Sequence of chain 1.D:
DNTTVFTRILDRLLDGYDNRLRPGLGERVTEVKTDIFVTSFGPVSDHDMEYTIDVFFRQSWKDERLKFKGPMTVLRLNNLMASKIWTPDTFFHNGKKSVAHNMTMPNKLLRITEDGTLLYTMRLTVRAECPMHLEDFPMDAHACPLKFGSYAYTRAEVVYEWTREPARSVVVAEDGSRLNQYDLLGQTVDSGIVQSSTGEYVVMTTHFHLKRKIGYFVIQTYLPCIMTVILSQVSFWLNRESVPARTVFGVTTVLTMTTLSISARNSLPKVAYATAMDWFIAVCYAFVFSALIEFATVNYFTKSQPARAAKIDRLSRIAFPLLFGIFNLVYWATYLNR

Sequence of chain 1.C:
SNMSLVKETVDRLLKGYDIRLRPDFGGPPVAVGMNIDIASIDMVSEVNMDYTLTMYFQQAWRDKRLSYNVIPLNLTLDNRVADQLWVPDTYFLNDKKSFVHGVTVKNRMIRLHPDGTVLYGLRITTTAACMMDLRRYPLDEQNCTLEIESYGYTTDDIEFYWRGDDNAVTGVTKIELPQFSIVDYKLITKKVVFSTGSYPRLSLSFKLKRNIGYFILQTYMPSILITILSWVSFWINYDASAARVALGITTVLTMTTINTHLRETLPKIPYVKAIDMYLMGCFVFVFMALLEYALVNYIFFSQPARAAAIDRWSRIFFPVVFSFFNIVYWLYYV

This small molecule binds to this protein.
Small molecule (SMILES): NCCCC(=O)O

Binding-site contacts:
Ligand atom CD contacts residue TYR157 of chain 1.C at 3.4 Å (hydrophobic).
Ligand atom CG contacts residue LEU118 of chain 1.D at 4.0 Å (hydrophobic).
Ligand atom C contacts residue THR202 of chain 1.C at 3.1 Å.
Ligand atom N contacts residue PHE65 of chain 1.D at 3.9 Å.
Ligand atom O contacts residue PHE200 of chain 1.C at 3.5 Å.
Ligand atom N contacts residue TYR205 of chain 1.C at 4.5 Å.
Ligand atom CG contacts residue TYR205 of chain 1.C at 3.4 Å (hydrophobic).
Ligand atom OXT contacts residue THR130 of chain 1.D at 3.2 Å.
Ligand atom CB contacts residue PHE65 of chain 1.D at 3.8 Å (hydrophobic).
Ligand atom CB contacts residue TYR205 of chain 1.C at 3.8 Å (hydrophobic).
Ligand atom CB contacts residue TYR97 of chain 1.C at 4.3 Å (hydrophobic).
Ligand atom O contacts residue THR202 of chain 1.C at 3.5 Å (h-bond).
Ligand atom C contacts residue PHE200 of chain 1.C at 4.3 Å (hydrophobic).
Ligand atom CD contacts residue GLU155 of chain 1.C at 3.7 Å.
Ligand atom CB contacts residue PHE200 of chain 1.C at 3.7 Å (hydrophobic).
Ligand atom OXT contacts residue THR202 of chain 1.C at 3.1 Å (h-bond).
Ligand atom CG contacts residue TYR157 of chain 1.C at 4.2 Å (hydrophobic).
Ligand atom CB contacts residue TYR157 of chain 1.C at 4.4 Å (hydrophobic).
Ligand atom N contacts residue TYR157 of chain 1.C at 4.0 Å.
Ligand atom C contacts residue TYR205 of chain 1.C at 4.2 Å (hydrophobic).
Ligand atom CG contacts residue THR202 of chain 1.C at 3.4 Å.
Ligand atom N contacts residue TYR97 of chain 1.C at 2.4 Å (h-bond).
Ligand atom N contacts residue SER156 of chain 1.C at 3.7 Å.
Ligand atom OXT contacts residue PHE65 of chain 1.D at 4.5 Å.
Ligand atom N contacts residue PHE200 of chain 1.C at 4.0 Å.
Ligand atom O contacts residue PHE65 of chain 1.D at 3.3 Å.
Ligand atom O contacts residue ARG67 of chain 1.D at 3.0 Å (salt-bridge).
Ligand atom CB contacts residue GLU155 of chain 1.C at 4.3 Å.
Ligand atom CD contacts residue TYR97 of chain 1.C at 3.7 Å (hydrophobic).
Ligand atom OXT contacts residue LEU118 of chain 1.D at 4.3 Å.
Ligand atom CD contacts residue PHE65 of chain 1.D at 4.5 Å (hydrophobic).
Ligand atom OXT contacts residue ARG67 of chain 1.D at 2.9 Å (salt-bridge).
Ligand atom C contacts residue ARG67 of chain 1.D at 3.8 Å.
Ligand atom CB contacts residue THR202 of chain 1.C at 4.5 Å.
Ligand atom CD contacts residue PHE200 of chain 1.C at 4.5 Å (hydrophobic).
Ligand atom C contacts residue THR130 of chain 1.D at 4.2 Å.
Ligand atom C contacts residue PHE65 of chain 1.D at 4.0 Å (hydrophobic).
Ligand atom N contacts residue GLU155 of chain 1.C at 2.6 Å (salt-bridge).
Ligand atom CD contacts residue TYR205 of chain 1.C at 3.9 Å (hydrophobic).
Ligand atom CD contacts residue SER156 of chain 1.C at 3.9 Å.